This small molecule binds to this protein.
Small molecule (SMILES): CC(=O)N[C@@H]1[C@@H](O)[C@H](O)[C@@H](CO)O[C@H]1O

Sequence of chain 1.A:
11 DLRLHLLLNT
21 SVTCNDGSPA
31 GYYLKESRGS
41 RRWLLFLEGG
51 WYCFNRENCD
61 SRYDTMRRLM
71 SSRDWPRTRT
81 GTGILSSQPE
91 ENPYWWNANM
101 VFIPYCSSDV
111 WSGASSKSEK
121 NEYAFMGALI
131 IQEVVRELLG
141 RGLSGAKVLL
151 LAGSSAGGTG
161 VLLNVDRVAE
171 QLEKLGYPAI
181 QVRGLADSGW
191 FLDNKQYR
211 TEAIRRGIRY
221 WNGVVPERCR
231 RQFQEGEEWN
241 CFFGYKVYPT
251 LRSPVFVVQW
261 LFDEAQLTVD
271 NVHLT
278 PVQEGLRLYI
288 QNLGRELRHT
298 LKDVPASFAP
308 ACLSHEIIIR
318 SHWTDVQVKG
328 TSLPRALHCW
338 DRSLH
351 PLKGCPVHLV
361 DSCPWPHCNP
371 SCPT

Binding-site contacts:
Ligand atom C1 contacts residue ASN19 of chain 1.A at 1.4 Å.
Ligand atom C6 contacts residue VAL22 of chain 1.A at 4.2 Å (hydrophobic).
Ligand atom C1 contacts residue VAL22 of chain 1.A at 4.3 Å (hydrophobic).
Ligand atom C3 contacts residue ASN19 of chain 1.A at 3.8 Å.
Ligand atom C5 contacts residue VAL22 of chain 1.A at 4.5 Å (hydrophobic).
Ligand atom O5 contacts residue VAL22 of chain 1.A at 3.5 Å.
Ligand atom N2 contacts residue ASN19 of chain 1.A at 2.9 Å (h-bond).
Ligand atom O5 contacts residue ASN19 of chain 1.A at 2.3 Å (h-bond).
Ligand atom C2 contacts residue ASN19 of chain 1.A at 2.4 Å.
Ligand atom O5 contacts residue GLU133 of chain 1.A at 4.4 Å.
Ligand atom O6 contacts residue LEU129 of chain 1.A at 4.2 Å.
Ligand atom C7 contacts residue ASN19 of chain 1.A at 3.6 Å.
Ligand atom C4 contacts residue ASN19 of chain 1.A at 4.2 Å.
Ligand atom O6 contacts residue VAL22 of chain 1.A at 4.3 Å.
Ligand atom C5 contacts residue ASN19 of chain 1.A at 3.6 Å.
Ligand atom O7 contacts residue ARG136 of chain 1.A at 3.4 Å (salt-bridge).
Ligand atom C7 contacts residue ARG136 of chain 1.A at 4.2 Å.
Ligand atom O7 contacts residue ASN19 of chain 1.A at 3.9 Å.